Sequence of chain 1.A:
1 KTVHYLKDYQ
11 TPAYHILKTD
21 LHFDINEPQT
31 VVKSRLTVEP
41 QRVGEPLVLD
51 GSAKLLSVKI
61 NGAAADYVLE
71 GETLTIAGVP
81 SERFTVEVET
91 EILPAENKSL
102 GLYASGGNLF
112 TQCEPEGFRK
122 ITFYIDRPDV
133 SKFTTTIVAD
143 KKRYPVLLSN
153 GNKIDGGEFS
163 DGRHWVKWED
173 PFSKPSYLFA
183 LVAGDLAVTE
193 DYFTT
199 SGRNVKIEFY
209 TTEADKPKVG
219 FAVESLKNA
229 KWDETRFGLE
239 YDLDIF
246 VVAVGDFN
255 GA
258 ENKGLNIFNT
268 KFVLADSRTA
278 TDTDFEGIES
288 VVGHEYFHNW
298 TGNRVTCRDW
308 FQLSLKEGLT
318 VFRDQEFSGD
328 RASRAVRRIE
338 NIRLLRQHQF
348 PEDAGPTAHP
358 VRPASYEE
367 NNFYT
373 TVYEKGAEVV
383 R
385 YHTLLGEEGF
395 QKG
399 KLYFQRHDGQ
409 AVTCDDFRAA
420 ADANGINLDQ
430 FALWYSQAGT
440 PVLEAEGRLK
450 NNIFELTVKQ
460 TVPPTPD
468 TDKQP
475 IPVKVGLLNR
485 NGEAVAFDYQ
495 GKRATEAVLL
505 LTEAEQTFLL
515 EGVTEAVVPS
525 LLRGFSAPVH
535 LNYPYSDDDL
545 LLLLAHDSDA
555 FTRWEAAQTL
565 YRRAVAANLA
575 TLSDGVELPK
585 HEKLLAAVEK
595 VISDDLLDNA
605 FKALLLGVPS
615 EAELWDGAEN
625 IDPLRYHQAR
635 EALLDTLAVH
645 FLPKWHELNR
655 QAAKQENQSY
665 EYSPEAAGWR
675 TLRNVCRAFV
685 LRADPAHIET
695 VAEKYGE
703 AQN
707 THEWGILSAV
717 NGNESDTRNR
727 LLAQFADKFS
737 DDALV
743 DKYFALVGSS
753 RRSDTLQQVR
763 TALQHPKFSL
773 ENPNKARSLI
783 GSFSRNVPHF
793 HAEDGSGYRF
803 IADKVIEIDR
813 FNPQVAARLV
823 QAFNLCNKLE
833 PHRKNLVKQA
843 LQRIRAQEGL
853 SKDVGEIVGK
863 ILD

This protein binds this small molecule.
Small molecule (SMILES): NCc1cccc(C[C@H](CP(=O)(O)[C@@H](N)CCc2ccccc2)C(=O)O)c1

Binding-site contacts:
Ligand atom CAZ contacts residue PHE174 of chain 1.A at 4.0 Å (hydrophobic).
Ligand atom CAX contacts residue LEU241 of chain 1.A at 3.7 Å (hydrophobic).
Ligand atom CAV contacts residue ASN202 of chain 1.A at 3.7 Å.
Ligand atom CAJ contacts residue PRO173 of chain 1.A at 3.6 Å (hydrophobic).
Ligand atom CAG contacts residue PHE174 of chain 1.A at 2.6 Å (hydrophobic).
Ligand atom OAO contacts residue ASN154 of chain 1.A at 2.8 Å (h-bond).
Ligand atom CAK contacts residue PHE174 of chain 1.A at 3.6 Å (hydrophobic).
Ligand atom CAE contacts residue PRO173 of chain 1.A at 3.6 Å (hydrophobic).
Ligand atom CAY contacts residue ASP240 of chain 1.A at 3.7 Å.
Ligand atom OAO contacts residue LEU241 of chain 1.A at 3.8 Å.
Ligand atom CAJ contacts residue PHE174 of chain 1.A at 4.1 Å (hydrophobic).
Ligand atom OAO contacts residue PRO173 of chain 1.A at 4.2 Å.
Ligand atom CAL contacts residue LEU241 of chain 1.A at 3.9 Å (hydrophobic).
Ligand atom CAD contacts residue ASP240 of chain 1.A at 4.0 Å.
Ligand atom CAV contacts residue ARG201 of chain 1.A at 3.5 Å.
Ligand atom CAS contacts residue ARG201 of chain 1.A at 4.2 Å.
Ligand atom CAV contacts residue ASP242 of chain 1.A at 3.5 Å.
Ligand atom CAV contacts residue LEU241 of chain 1.A at 3.5 Å (hydrophobic).
Ligand atom CAW contacts residue LEU241 of chain 1.A at 3.2 Å (hydrophobic).
Ligand atom CAU contacts residue ASP242 of chain 1.A at 3.7 Å.
Ligand atom CAI contacts residue PHE174 of chain 1.A at 4.1 Å (hydrophobic).
Ligand atom CAY contacts residue LEU241 of chain 1.A at 3.9 Å (hydrophobic).
Ligand atom CAX contacts residue TYR239 of chain 1.A at 3.4 Å (hydrophobic).
Ligand atom CAU contacts residue LEU241 of chain 1.A at 3.9 Å (hydrophobic).
Ligand atom CAW contacts residue VAL203 of chain 1.A at 3.9 Å (hydrophobic).
Ligand atom CAF contacts residue PHE174 of chain 1.A at 2.9 Å (hydrophobic).
Ligand atom CAW contacts residue ARG201 of chain 1.A at 3.6 Å.
Ligand atom CAD contacts residue PHE174 of chain 1.A at 3.4 Å (hydrophobic).
Ligand atom CAL contacts residue ASP240 of chain 1.A at 3.7 Å.
Ligand atom CAR contacts residue ASP240 of chain 1.A at 3.8 Å.
Ligand atom CAY contacts residue TYR239 of chain 1.A at 4.2 Å (hydrophobic).
Ligand atom CAL contacts residue PHE174 of chain 1.A at 3.8 Å (hydrophobic).
Ligand atom NBA contacts residue ARG301 of chain 1.A at 3.7 Å.
Ligand atom CAK contacts residue PRO173 of chain 1.A at 3.4 Å (hydrophobic).
Ligand atom CAL contacts residue PRO173 of chain 1.A at 3.5 Å (hydrophobic).
Ligand atom CAX contacts residue ASP240 of chain 1.A at 3.9 Å.
Ligand atom CAH contacts residue PHE174 of chain 1.A at 3.4 Å (hydrophobic).
Ligand atom CAE contacts residue PHE174 of chain 1.A at 3.0 Å (hydrophobic).
Ligand atom CAZ contacts residue ARG301 of chain 1.A at 3.8 Å.
Ligand atom CAU contacts residue ARG201 of chain 1.A at 3.6 Å.